A small-molecule ligand and the protein it binds are described below.
Small molecule (SMILES): COc1cccc2[nH]c(C(=O)N[C@@H](CC(C)C)C(=O)N[C@@H](C[C@@H]3CCNC3=O)[C@H](O)CO)cc12

Sequence of chain 1.B:
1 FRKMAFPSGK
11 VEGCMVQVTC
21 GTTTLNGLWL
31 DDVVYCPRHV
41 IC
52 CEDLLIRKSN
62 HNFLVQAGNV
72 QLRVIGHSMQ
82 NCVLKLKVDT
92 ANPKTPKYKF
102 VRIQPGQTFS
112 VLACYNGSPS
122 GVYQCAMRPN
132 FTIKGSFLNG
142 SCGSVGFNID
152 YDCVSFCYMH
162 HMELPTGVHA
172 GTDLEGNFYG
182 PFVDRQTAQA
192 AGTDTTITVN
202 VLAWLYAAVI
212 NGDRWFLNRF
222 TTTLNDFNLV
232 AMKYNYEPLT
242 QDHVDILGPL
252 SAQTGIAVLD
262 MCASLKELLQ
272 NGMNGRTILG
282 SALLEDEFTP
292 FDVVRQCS

Binding-site contacts:
Ligand atom C34 contacts residue CYS143 of chain 1.B at 1.8 Å (hydrophobic).
Ligand atom N31 contacts residue LEU139 of chain 1.B at 3.7 Å.
Ligand atom O33 contacts residue HIS161 of chain 1.B at 2.6 Å (h-bond).
Ligand atom C17 contacts residue GLN187 of chain 1.B at 3.0 Å.
Ligand atom C18 contacts residue GLN187 of chain 1.B at 3.3 Å.
Ligand atom C30 contacts residue ASN140 of chain 1.B at 3.4 Å.
Ligand atom O37 contacts residue CYS143 of chain 1.B at 3.1 Å (h-bond).
Ligand atom C7 contacts residue GLU164 of chain 1.B at 3.6 Å.
Ligand atom N31 contacts residue PHE138 of chain 1.B at 3.4 Å (h-bond).
Ligand atom O33 contacts residue PHE138 of chain 1.B at 3.4 Å.
Ligand atom C1 contacts residue THR188 of chain 1.B at 3.7 Å.
Ligand atom C1 contacts residue GLN187 of chain 1.B at 3.3 Å.
Ligand atom C26 contacts residue CYS143 of chain 1.B at 3.3 Å (hydrophobic).
Ligand atom C24 contacts residue CYS143 of chain 1.B at 2.8 Å (hydrophobic).
Ligand atom O13 contacts residue GLU164 of chain 1.B at 2.9 Å (salt-bridge).
Ligand atom C29 contacts residue ASN140 of chain 1.B at 3.3 Å.
Ligand atom O35 contacts residue CYS143 of chain 1.B at 2.4 Å (h-bond).
Ligand atom O13 contacts residue MET163 of chain 1.B at 3.1 Å.
Ligand atom C36 contacts residue HIS39 of chain 1.B at 3.2 Å.
Ligand atom O37 contacts residue LEU25 of chain 1.B at 3.6 Å.
Ligand atom N23 contacts residue HIS162 of chain 1.B at 3.0 Å (h-bond).
Ligand atom C12 contacts residue GLN187 of chain 1.B at 3.5 Å.
Ligand atom O37 contacts residue HIS39 of chain 1.B at 2.9 Å (h-bond).
Ligand atom N31 contacts residue GLU164 of chain 1.B at 3.3 Å (salt-bridge).
Ligand atom O33 contacts residue HIS170 of chain 1.B at 3.6 Å.
Ligand atom C4 contacts residue ALA189 of chain 1.B at 3.6 Å (hydrophobic).
Ligand atom O33 contacts residue GLU164 of chain 1.B at 3.7 Å.
Ligand atom C15 contacts residue GLN187 of chain 1.B at 3.3 Å.
Ligand atom N8 contacts residue GLU164 of chain 1.B at 2.9 Å (salt-bridge).
Ligand atom C36 contacts residue CYS143 of chain 1.B at 2.6 Å (hydrophobic).
Ligand atom O35 contacts residue SER142 of chain 1.B at 3.6 Å.
Ligand atom N23 contacts residue CYS143 of chain 1.B at 3.0 Å (h-bond).
Ligand atom C5 contacts residue ALA189 of chain 1.B at 3.7 Å (hydrophobic).
Ligand atom N14 contacts residue GLN187 of chain 1.B at 2.5 Å (h-bond).
Ligand atom O2 contacts residue THR188 of chain 1.B at 3.6 Å (h-bond).
Ligand atom C15 contacts residue HIS162 of chain 1.B at 3.4 Å.
Ligand atom C10 contacts residue GLN187 of chain 1.B at 3.0 Å.
Ligand atom O2 contacts residue GLN187 of chain 1.B at 3.5 Å.
Ligand atom C20 contacts residue HIS162 of chain 1.B at 3.6 Å.
Ligand atom C9 contacts residue GLN187 of chain 1.B at 3.6 Å.